Binding-site contacts:
Ligand atom C6B contacts residue TYR197 of chain 9.A at 3.6 Å (hydrophobic).
Ligand atom C5C contacts residue ILE104 of chain 9.A at 3.8 Å (hydrophobic).
Ligand atom C7C contacts residue TYR128 of chain 9.A at 3.6 Å (hydrophobic).
Ligand atom O1 contacts residue PHE186 of chain 9.A at 3.5 Å.
Ligand atom C4 contacts residue PHE186 of chain 9.A at 3.6 Å (hydrophobic).
Ligand atom C4A contacts residue ASN219 of chain 9.A at 3.5 Å.
Ligand atom C5 contacts residue TYR152 of chain 9.A at 3.8 Å (hydrophobic).
Ligand atom C31 contacts residue VAL176 of chain 9.A at 3.3 Å (hydrophobic).
Ligand atom C4 contacts residue TYR152 of chain 9.A at 3.9 Å (hydrophobic).
Ligand atom C1B contacts residue MET221 of chain 9.A at 3.8 Å (hydrophobic).
Ligand atom N2 contacts residue PHE186 of chain 9.A at 3.7 Å.
Ligand atom C6B contacts residue LEU106 of chain 9.A at 3.9 Å (hydrophobic).
Ligand atom O1B contacts residue TYR128 of chain 9.A at 3.9 Å.
Ligand atom C2B contacts residue MET221 of chain 9.A at 3.5 Å (hydrophobic).
Ligand atom C4B contacts residue LEU106 of chain 9.A at 3.7 Å (hydrophobic).
Ligand atom C3 contacts residue PHE186 of chain 9.A at 3.8 Å (hydrophobic).
Ligand atom C6C contacts residue VAL191 of chain 9.A at 3.2 Å (hydrophobic).
Ligand atom C4 contacts residue MET224 of chain 9.A at 3.8 Å (hydrophobic).
Ligand atom O1B contacts residue MET221 of chain 9.A at 3.4 Å.
Ligand atom O1 contacts residue TYR152 of chain 9.A at 3.9 Å.
Ligand atom C4C contacts residue TYR152 of chain 9.A at 3.8 Å (hydrophobic).
Ligand atom C6C contacts residue MET221 of chain 9.A at 3.7 Å (hydrophobic).
Ligand atom C5 contacts residue PHE186 of chain 9.A at 3.5 Å (hydrophobic).
Ligand atom CM1 contacts residue SER107 of chain 9.A at 3.9 Å.
Ligand atom C3C contacts residue VAL188 of chain 9.A at 3.3 Å (hydrophobic).
Ligand atom C3 contacts residue PRO174 of chain 9.A at 3.8 Å (hydrophobic).
Ligand atom C5C contacts residue TYR128 of chain 9.A at 3.5 Å (hydrophobic).
Ligand atom C3B contacts residue MET221 of chain 9.A at 3.8 Å (hydrophobic).
Ligand atom C31 contacts residue SER175 of chain 9.A at 3.6 Å.
Ligand atom C7C contacts residue TYR197 of chain 9.A at 3.8 Å (hydrophobic).
Ligand atom C5B contacts residue LEU106 of chain 9.A at 3.5 Å (hydrophobic).
Ligand atom C31 contacts residue PRO174 of chain 9.A at 3.4 Å (hydrophobic).
Ligand atom C31 contacts residue ALA150 of chain 9.A at 3.5 Å (hydrophobic).
Ligand atom C2C contacts residue VAL188 of chain 9.A at 3.2 Å (hydrophobic).
Ligand atom N3A contacts residue ASN219 of chain 9.A at 3.0 Å (h-bond).
Ligand atom C5B contacts residue TYR197 of chain 9.A at 3.7 Å (hydrophobic).
Ligand atom O1 contacts residue ALA24 of chain 9.C at 3.6 Å.
Ligand atom N2 contacts residue ALA24 of chain 9.C at 3.4 Å.
Ligand atom C3C contacts residue TYR128 of chain 9.A at 3.9 Å (hydrophobic).
Ligand atom O1 contacts residue VAL188 of chain 9.A at 3.8 Å.

Sequence of chain 9.C:
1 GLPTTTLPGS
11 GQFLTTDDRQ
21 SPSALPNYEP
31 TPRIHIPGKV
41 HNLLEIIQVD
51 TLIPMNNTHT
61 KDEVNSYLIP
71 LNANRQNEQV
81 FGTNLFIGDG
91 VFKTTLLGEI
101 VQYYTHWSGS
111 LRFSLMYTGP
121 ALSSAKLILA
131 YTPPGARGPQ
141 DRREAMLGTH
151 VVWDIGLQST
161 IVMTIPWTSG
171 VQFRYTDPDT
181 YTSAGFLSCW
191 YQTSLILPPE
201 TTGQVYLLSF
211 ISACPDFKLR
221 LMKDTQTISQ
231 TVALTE

Sequence of chain 9.A:
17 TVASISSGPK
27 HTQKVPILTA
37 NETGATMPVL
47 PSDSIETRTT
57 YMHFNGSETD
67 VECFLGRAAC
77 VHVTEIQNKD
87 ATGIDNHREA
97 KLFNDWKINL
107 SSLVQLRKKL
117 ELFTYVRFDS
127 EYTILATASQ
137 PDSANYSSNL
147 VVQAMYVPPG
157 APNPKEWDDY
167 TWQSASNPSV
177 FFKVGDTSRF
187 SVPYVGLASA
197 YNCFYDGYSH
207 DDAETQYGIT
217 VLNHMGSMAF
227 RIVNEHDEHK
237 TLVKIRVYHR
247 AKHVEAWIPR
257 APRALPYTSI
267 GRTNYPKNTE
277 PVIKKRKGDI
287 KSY

A small-molecule ligand and the protein it binds are described below.
Small molecule (SMILES): Cc1cc(CCCCCCCOc2ccc(C3=N[C@@H](C)CO3)cc2)on1